Binding-site contacts:
Ligand atom C2 contacts residue ASN12 of chain 5.K at 3.3 Å.
Ligand atom C5 contacts residue ASN12 of chain 5.K at 4.2 Å.
Ligand atom C7 contacts residue ASN12 of chain 5.K at 3.9 Å.
Ligand atom N2 contacts residue ASN12 of chain 5.K at 3.8 Å.
Ligand atom O5 contacts residue ASN12 of chain 5.K at 2.8 Å (h-bond).
Ligand atom O7 contacts residue ASN12 of chain 5.K at 3.6 Å.
Ligand atom C1 contacts residue ASN12 of chain 5.K at 2.2 Å.

Sequence of chain 5.K:
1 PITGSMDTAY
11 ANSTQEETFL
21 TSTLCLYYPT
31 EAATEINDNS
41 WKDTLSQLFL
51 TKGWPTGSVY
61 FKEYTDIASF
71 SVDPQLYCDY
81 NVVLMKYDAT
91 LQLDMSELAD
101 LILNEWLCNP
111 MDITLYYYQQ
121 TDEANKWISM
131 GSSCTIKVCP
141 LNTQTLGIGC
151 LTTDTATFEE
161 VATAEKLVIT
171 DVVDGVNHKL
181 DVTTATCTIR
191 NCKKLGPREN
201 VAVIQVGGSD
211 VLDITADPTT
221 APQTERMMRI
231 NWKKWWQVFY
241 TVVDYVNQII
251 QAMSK

A protein and the small-molecule ligand that binds it are described below.
Small molecule (SMILES): CC(=O)N[C@H]1[C@H](O[C@H]2[C@H](O)[C@@H](NC(C)=O)CO[C@@H]2CO)O[C@H](CO)[C@@H](O)[C@@H]1O